Sequence of chain 37.A:
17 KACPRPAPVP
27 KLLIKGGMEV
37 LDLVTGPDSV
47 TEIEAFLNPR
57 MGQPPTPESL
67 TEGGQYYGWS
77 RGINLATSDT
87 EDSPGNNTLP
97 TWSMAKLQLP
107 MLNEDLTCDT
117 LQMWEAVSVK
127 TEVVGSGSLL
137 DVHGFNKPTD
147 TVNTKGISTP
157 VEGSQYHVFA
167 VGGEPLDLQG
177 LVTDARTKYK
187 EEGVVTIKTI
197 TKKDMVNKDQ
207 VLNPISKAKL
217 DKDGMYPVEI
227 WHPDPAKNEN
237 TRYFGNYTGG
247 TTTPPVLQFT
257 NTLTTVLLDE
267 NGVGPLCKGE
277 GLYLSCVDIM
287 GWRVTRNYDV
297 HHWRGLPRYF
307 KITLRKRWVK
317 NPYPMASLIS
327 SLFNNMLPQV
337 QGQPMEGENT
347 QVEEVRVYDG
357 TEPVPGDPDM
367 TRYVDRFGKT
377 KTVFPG

Sequence of chain 37.B:
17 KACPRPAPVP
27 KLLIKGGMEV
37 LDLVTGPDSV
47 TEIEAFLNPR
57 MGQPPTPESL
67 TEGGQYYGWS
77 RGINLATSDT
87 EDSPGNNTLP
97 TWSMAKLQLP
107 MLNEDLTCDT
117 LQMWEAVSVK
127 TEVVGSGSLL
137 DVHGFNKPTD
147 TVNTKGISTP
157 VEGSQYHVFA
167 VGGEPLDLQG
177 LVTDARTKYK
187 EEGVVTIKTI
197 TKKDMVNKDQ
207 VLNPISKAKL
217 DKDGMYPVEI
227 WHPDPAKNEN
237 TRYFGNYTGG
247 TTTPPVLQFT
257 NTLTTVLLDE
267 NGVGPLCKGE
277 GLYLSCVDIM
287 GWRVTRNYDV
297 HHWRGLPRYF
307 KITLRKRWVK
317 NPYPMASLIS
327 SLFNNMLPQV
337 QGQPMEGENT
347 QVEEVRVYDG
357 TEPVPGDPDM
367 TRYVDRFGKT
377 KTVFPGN

Binding-site contacts:
Ligand atom O4 contacts residue ILE79 of chain 37.A at 3.7 Å.
Ligand atom C4 contacts residue TYR72 of chain 37.A at 3.7 Å (hydrophobic).
Ligand atom C6 contacts residue TYR72 of chain 37.A at 3.9 Å (hydrophobic).
Ligand atom C3 contacts residue VAL296 of chain 37.A at 3.4 Å (hydrophobic).
Ligand atom C1 contacts residue ARG77 of chain 37.A at 3.5 Å.
Ligand atom C3 contacts residue ARG77 of chain 37.A at 3.8 Å.
Ligand atom C10 contacts residue TYR72 of chain 37.A at 3.8 Å (hydrophobic).
Ligand atom C5 contacts residue TYR72 of chain 37.A at 3.7 Å (hydrophobic).
Ligand atom O6 contacts residue ASN93 of chain 37.A at 2.9 Å (h-bond).
Ligand atom O3 contacts residue GLY78 of chain 37.A at 3.6 Å.
Ligand atom O1A contacts residue TYR72 of chain 37.A at 3.7 Å.
Ligand atom C6 contacts residue THR94 of chain 37.A at 3.9 Å.
Ligand atom C2 contacts residue GLY78 of chain 37.A at 4.1 Å.
Ligand atom O1A contacts residue ARG77 of chain 37.A at 3.1 Å.
Ligand atom C3 contacts residue GLY78 of chain 37.A at 3.7 Å.
Ligand atom O4 contacts residue TYR72 of chain 37.A at 4.2 Å.
Ligand atom O4 contacts residue THR291 of chain 37.A at 3.5 Å.
Ligand atom C1 contacts residue GLY78 of chain 37.A at 4.2 Å.
Ligand atom O8 contacts residue ARG77 of chain 37.A at 3.3 Å (salt-bridge).
Ligand atom O1A contacts residue GLY78 of chain 37.A at 3.4 Å (h-bond).
Ligand atom C4 contacts residue VAL296 of chain 37.A at 4.2 Å (hydrophobic).
Ligand atom O4 contacts residue ASN80 of chain 37.A at 4.1 Å.
Ligand atom C1 contacts residue TYR72 of chain 37.A at 4.1 Å (hydrophobic).
Ligand atom O1B contacts residue ARG77 of chain 37.A at 3.0 Å (salt-bridge).
Ligand atom C4 contacts residue GLY78 of chain 37.A at 3.6 Å.
Ligand atom C6 contacts residue ASN93 of chain 37.A at 3.1 Å.
Ligand atom C3 contacts residue HIS298 of chain 37.A at 4.1 Å.
Ligand atom C4 contacts residue HIS298 of chain 37.A at 3.6 Å.
Ligand atom N5 contacts residue TYR72 of chain 37.A at 2.9 Å (h-bond).
Ligand atom O1B contacts residue TYR72 of chain 37.A at 4.1 Å.
Ligand atom C5 contacts residue ASN93 of chain 37.A at 3.6 Å.
Ligand atom O8 contacts residue TYR72 of chain 37.A at 3.9 Å.
Ligand atom C4 contacts residue ARG77 of chain 37.A at 4.3 Å.
Ligand atom O10 contacts residue ASN293 of chain 37.A at 4.3 Å.
Ligand atom C3 contacts residue GLY78 of chain 37.A at 4.2 Å.
Ligand atom C11 contacts residue TYR72 of chain 37.A at 3.9 Å (hydrophobic).
Ligand atom C11 contacts residue ASP85 of chain 37.B at 3.5 Å.
Ligand atom O4 contacts residue VAL296 of chain 37.A at 3.7 Å.
Ligand atom O4 contacts residue HIS298 of chain 37.A at 2.7 Å (h-bond).
Ligand atom O4 contacts residue GLY78 of chain 37.A at 3.3 Å.

The small molecule below binds the protein below.
Small molecule (SMILES): CC(=O)N[C@H]1[C@H]([C@H](O)[C@H](O)CO)O[C@@](O[C@H]2[C@@H](O)[C@@H](CO)O[C@@H](O[C@H]3[C@H](O)[C@@H](O)[C@H](O)O[C@@H]3CO)[C@@H]2O)(C(=O)O)C[C@@H]1O